Sequence of chain 1.A:
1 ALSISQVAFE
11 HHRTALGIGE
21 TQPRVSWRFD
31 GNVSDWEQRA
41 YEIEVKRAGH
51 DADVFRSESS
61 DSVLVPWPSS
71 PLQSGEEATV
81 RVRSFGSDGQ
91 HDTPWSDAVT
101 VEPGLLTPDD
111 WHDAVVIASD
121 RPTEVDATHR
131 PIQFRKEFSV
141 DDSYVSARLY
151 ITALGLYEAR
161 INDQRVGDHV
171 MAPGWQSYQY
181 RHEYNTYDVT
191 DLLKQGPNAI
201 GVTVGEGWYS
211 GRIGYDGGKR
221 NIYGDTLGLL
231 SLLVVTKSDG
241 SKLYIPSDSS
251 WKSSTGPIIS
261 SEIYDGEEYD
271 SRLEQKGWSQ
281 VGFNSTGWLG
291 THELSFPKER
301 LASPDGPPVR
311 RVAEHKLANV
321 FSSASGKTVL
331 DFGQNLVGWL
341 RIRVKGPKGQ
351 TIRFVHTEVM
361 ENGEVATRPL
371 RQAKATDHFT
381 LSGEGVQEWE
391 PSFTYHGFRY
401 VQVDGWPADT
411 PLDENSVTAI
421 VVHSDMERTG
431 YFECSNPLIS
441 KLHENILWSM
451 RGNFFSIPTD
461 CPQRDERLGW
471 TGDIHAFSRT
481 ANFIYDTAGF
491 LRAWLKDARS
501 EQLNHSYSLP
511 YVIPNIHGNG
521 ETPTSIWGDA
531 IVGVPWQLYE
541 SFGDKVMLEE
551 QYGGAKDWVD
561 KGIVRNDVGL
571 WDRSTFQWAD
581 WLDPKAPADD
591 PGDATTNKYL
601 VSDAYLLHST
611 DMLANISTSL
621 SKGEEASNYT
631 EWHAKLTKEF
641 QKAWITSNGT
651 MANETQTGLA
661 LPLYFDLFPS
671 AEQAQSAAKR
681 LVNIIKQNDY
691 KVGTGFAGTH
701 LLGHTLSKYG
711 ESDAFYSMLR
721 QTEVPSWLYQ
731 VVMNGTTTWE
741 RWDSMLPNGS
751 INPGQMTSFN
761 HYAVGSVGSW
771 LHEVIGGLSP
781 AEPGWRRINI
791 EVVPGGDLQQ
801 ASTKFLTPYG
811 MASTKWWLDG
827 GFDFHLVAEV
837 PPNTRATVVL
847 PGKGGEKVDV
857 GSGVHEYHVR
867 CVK

This protein binds this small molecule.
Small molecule (SMILES): CC(=O)N[C@H]1[C@H](O[C@H]2[C@H](O)[C@@H](NC(C)=O)CO[C@@H]2CO)O[C@H](CO)[C@@H](O[C@@H]2O[C@H](CO[C@H]3O[C@H](CO)[C@@H](O)[C@H](O)[C@@H]3O)[C@@H](O)[C@H](O[C@H]3O[C@H](CO)[C@@H](O)[C@H](O)[C@@H]3O)[C@@H]2O)[C@@H]1O

Binding-site contacts:
Ligand atom C1 contacts residue ASN628 of chain 1.A at 1.4 Å.
Ligand atom O6 contacts residue ACT1 of chain 1.VA at 3.7 Å.
Ligand atom C8 contacts residue ARG565 of chain 1.A at 3.6 Å.
Ligand atom O7 contacts residue ASN628 of chain 1.A at 3.1 Å (h-bond).
Ligand atom C7 contacts residue ASN628 of chain 1.A at 3.1 Å.
Ligand atom O3 contacts residue CA1 of chain 1.Z at 2.3 Å.
Ligand atom O7 contacts residue GLU625 of chain 1.A at 3.6 Å.
Ligand atom C5 contacts residue TRP632 of chain 1.A at 3.7 Å (hydrophobic).
Ligand atom O4 contacts residue ACT1 of chain 1.VA at 3.4 Å (h-bond).
Ligand atom C6 contacts residue TRP632 of chain 1.A at 3.7 Å (hydrophobic).
Ligand atom N2 contacts residue ASN628 of chain 1.A at 2.7 Å (h-bond).
Ligand atom O5 contacts residue ACT1 of chain 1.VA at 2.9 Å (h-bond).
Ligand atom O6 contacts residue LYS561 of chain 1.A at 3.0 Å (salt-bridge).
Ligand atom C5 contacts residue ACT1 of chain 1.VA at 3.2 Å.
Ligand atom O7 contacts residue TYR629 of chain 1.A at 3.5 Å (h-bond).
Ligand atom C2 contacts residue ASP560 of chain 1.A at 3.6 Å.
Ligand atom C3 contacts residue ACT1 of chain 1.VA at 3.4 Å.
Ligand atom C1 contacts residue TRP632 of chain 1.A at 3.7 Å (hydrophobic).
Ligand atom C6 contacts residue ACT1 of chain 1.VA at 3.7 Å.
Ligand atom C3 contacts residue ASN628 of chain 1.A at 3.7 Å.
Ligand atom O5 contacts residue TYR629 of chain 1.A at 3.4 Å.
Ligand atom N2 contacts residue ASP560 of chain 1.A at 2.9 Å (salt-bridge).
Ligand atom O2 contacts residue ACT1 of chain 1.VA at 2.4 Å (h-bond).
Ligand atom O2 contacts residue LYS561 of chain 1.A at 3.6 Å.
Ligand atom O5 contacts residue TRP632 of chain 1.A at 3.4 Å (h-bond).
Ligand atom C6 contacts residue ASP560 of chain 1.A at 3.7 Å.
Ligand atom O4 contacts residue LYS561 of chain 1.A at 3.6 Å.
Ligand atom O6 contacts residue TYR629 of chain 1.A at 3.6 Å.
Ligand atom O2 contacts residue CA1 of chain 1.Z at 3.0 Å.
Ligand atom C2 contacts residue ASN628 of chain 1.A at 2.4 Å.
Ligand atom O6 contacts residue ASP560 of chain 1.A at 2.7 Å (salt-bridge).
Ligand atom C4 contacts residue ASP560 of chain 1.A at 3.4 Å.
Ligand atom O7 contacts residue LYS556 of chain 1.A at 3.1 Å (salt-bridge).
Ligand atom O5 contacts residue ASN628 of chain 1.A at 2.4 Å (h-bond).
Ligand atom O3 contacts residue ACT1 of chain 1.VA at 2.6 Å (h-bond).
Ligand atom C5 contacts residue ASN628 of chain 1.A at 3.7 Å.
Ligand atom C3 contacts residue CA1 of chain 1.Z at 3.5 Å.
Ligand atom C6 contacts residue ACT1 of chain 1.VA at 3.5 Å.
Ligand atom C2 contacts residue ACT1 of chain 1.VA at 3.6 Å.
Ligand atom C3 contacts residue ASP560 of chain 1.A at 3.5 Å.